The small molecule below binds the protein below.
Small molecule (SMILES): CC(=O)O[C@H]1C(=O)[C@@]2(C)[C@H]([C@H](OC(=O)c3ccccc3)[C@]3(O)C[C@H](OC(=O)[C@H](O)[C@@H](NC(=O)c4ccccc4)c4ccccc4)C(C)=C1C3(C)C)[C@]1(OC(C)=O)CO[C@@H]1C[C@@H]2O

Sequence of chain 1.B:
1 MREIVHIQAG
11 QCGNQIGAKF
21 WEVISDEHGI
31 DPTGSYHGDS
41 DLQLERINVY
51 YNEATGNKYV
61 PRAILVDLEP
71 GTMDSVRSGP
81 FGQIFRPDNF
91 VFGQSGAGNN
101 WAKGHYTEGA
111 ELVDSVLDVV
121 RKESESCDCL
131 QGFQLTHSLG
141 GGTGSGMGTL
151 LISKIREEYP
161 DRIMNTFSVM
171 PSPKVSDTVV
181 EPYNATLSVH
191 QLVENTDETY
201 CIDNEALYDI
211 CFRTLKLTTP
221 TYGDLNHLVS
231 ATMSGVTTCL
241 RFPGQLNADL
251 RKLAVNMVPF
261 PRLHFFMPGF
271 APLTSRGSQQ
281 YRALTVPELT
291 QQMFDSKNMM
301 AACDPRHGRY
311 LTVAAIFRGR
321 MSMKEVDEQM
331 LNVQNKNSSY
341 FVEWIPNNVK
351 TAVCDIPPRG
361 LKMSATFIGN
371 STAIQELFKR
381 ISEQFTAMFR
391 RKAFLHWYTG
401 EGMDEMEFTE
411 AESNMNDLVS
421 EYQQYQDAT

Binding-site contacts:
Ligand atom O06 contacts residue THR274 of chain 1.B at 3.7 Å.
Ligand atom C40 contacts residue SER234 of chain 1.B at 3.5 Å.
Ligand atom C30 contacts residue HIS227 of chain 1.B at 3.6 Å.
Ligand atom C32 contacts residue HIS227 of chain 1.B at 3.4 Å.
Ligand atom C39 contacts residue PHE270 of chain 1.B at 3.7 Å (hydrophobic).
Ligand atom O10 contacts residue GLN279 of chain 1.B at 3.9 Å.
Ligand atom O06 contacts residue LEU273 of chain 1.B at 4.0 Å.
Ligand atom C34 contacts residue GLU22 of chain 1.B at 3.7 Å.
Ligand atom C44 contacts residue GLY360 of chain 1.B at 3.4 Å.
Ligand atom C41 contacts residue SER234 of chain 1.B at 4.0 Å.
Ligand atom C19 contacts residue ARG276 of chain 1.B at 3.6 Å.
Ligand atom C15 contacts residue PRO272 of chain 1.B at 3.7 Å (hydrophobic).
Ligand atom C33 contacts residue VAL23 of chain 1.B at 3.9 Å (hydrophobic).
Ligand atom C41 contacts residue VAL23 of chain 1.B at 3.8 Å (hydrophobic).
Ligand atom O14 contacts residue HIS227 of chain 1.B at 3.3 Å.
Ligand atom C36 contacts residue ASP26 of chain 1.B at 3.8 Å.
Ligand atom C41 contacts residue GLU27 of chain 1.B at 3.5 Å.
Ligand atom C42 contacts residue PRO358 of chain 1.B at 3.9 Å (hydrophobic).
Ligand atom C07 contacts residue LEU215 of chain 1.B at 3.9 Å (hydrophobic).
Ligand atom C39 contacts residue ALA231 of chain 1.B at 3.7 Å (hydrophobic).
Ligand atom C41 contacts residue PRO358 of chain 1.B at 3.9 Å (hydrophobic).
Ligand atom O13 contacts residue PRO358 of chain 1.B at 3.9 Å.
Ligand atom O05 contacts residue LEU361 of chain 1.B at 3.3 Å.
Ligand atom O06 contacts residue PRO272 of chain 1.B at 3.0 Å (h-bond).
Ligand atom C47 contacts residue ARG276 of chain 1.B at 3.7 Å.
Ligand atom C08 contacts residue LEU217 of chain 1.B at 4.0 Å (hydrophobic).
Ligand atom C08 contacts residue ASP224 of chain 1.B at 3.9 Å.
Ligand atom C06 contacts residue ASP224 of chain 1.B at 4.0 Å.
Ligand atom O13 contacts residue ARG359 of chain 1.B at 3.8 Å.
Ligand atom C14 contacts residue THR274 of chain 1.B at 4.0 Å.
Ligand atom C35 contacts residue ASP26 of chain 1.B at 3.6 Å.
Ligand atom C19 contacts residue THR274 of chain 1.B at 3.9 Å.
Ligand atom C17 contacts residue THR274 of chain 1.B at 3.6 Å.
Ligand atom O07 contacts residue THR274 of chain 1.B at 2.7 Å (h-bond).
Ligand atom C13 contacts residue LEU273 of chain 1.B at 4.0 Å (hydrophobic).
Ligand atom C06 contacts residue HIS227 of chain 1.B at 3.9 Å.
Ligand atom C32 contacts residue VAL23 of chain 1.B at 3.4 Å (hydrophobic).
Ligand atom C31 contacts residue HIS227 of chain 1.B at 3.9 Å.
Ligand atom C07 contacts residue ASP224 of chain 1.B at 3.4 Å.
Ligand atom C33 contacts residue GLU22 of chain 1.B at 4.0 Å.